Sequence of chain 1.A:
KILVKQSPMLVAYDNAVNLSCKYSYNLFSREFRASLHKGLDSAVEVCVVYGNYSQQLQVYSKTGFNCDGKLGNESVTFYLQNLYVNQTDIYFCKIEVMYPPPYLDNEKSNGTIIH

A small-molecule ligand and the protein it binds are described below.
Small molecule (SMILES): CC(=O)N[C@@H]1[C@@H](O)[C@H](O)[C@@H](CO)O[C@H]1O

Binding-site contacts:
Ligand atom C5 contacts residue ASN87 of chain 1.A at 3.6 Å.
Ligand atom O5 contacts residue ASN87 of chain 1.A at 2.3 Å (h-bond).
Ligand atom C8 contacts residue VAL86 of chain 1.A at 3.8 Å (hydrophobic).
Ligand atom C7 contacts residue ASN87 of chain 1.A at 4.0 Å.
Ligand atom C4 contacts residue ASN87 of chain 1.A at 4.2 Å.
Ligand atom C2 contacts residue ASN87 of chain 1.A at 2.4 Å.
Ligand atom C1 contacts residue ASN87 of chain 1.A at 1.4 Å.
Ligand atom C3 contacts residue ASN87 of chain 1.A at 3.8 Å.
Ligand atom N2 contacts residue ASN87 of chain 1.A at 2.9 Å (h-bond).
Ligand atom N2 contacts residue VAL86 of chain 1.A at 3.9 Å.
Ligand atom C7 contacts residue VAL86 of chain 1.A at 4.4 Å (hydrophobic).